Sequence of chain 13.A:
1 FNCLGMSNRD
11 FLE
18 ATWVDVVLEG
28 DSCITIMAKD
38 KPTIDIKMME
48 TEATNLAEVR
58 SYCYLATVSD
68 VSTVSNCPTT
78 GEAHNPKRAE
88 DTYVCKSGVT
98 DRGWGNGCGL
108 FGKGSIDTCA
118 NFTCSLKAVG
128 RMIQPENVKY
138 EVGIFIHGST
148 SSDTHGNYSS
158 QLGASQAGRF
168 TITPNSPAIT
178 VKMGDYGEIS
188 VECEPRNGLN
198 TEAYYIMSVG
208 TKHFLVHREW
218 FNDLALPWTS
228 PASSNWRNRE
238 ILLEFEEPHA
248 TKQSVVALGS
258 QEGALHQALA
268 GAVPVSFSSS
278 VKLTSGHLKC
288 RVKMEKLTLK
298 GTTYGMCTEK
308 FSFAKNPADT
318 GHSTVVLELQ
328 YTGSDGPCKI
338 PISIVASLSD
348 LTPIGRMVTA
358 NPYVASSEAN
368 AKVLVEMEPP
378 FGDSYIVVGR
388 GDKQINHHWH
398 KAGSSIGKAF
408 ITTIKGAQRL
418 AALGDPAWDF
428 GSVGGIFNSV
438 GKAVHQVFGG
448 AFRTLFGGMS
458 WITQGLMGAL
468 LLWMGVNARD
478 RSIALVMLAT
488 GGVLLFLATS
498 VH

This protein binds this small molecule.
Small molecule (SMILES): CC(=O)N[C@@H]1[C@@H](O)[C@H](O)[C@@H](CO)O[C@H]1O

Sequence of chain 46.E:
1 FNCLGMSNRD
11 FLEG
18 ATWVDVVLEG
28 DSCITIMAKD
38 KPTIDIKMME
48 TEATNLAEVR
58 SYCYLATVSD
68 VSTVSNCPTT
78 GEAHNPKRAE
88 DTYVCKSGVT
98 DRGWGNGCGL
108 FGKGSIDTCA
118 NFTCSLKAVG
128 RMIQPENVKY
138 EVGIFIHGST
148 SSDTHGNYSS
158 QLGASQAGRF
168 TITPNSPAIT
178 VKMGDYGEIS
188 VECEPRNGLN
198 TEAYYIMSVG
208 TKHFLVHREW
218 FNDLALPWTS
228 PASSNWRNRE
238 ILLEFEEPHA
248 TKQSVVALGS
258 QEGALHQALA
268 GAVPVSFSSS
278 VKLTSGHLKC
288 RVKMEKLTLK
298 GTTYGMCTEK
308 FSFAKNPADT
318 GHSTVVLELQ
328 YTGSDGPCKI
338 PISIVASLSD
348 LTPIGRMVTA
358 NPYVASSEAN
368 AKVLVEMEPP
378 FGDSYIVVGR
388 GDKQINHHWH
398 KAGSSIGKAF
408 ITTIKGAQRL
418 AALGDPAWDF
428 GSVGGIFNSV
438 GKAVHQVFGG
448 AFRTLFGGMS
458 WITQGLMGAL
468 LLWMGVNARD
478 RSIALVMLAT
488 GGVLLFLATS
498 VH

Binding-site contacts:
Ligand atom C8 contacts residue ASN118 of chain 46.E at 4.4 Å.
Ligand atom C1 contacts residue THR89 of chain 46.E at 4.4 Å.
Ligand atom C1 contacts residue SER66 of chain 46.E at 4.5 Å.
Ligand atom O7 contacts residue SER66 of chain 46.E at 3.5 Å.
Ligand atom O5 contacts residue PHE119 of chain 46.E at 3.8 Å.
Ligand atom O5 contacts residue THR120 of chain 46.E at 3.4 Å (h-bond).
Ligand atom C5 contacts residue ASN118 of chain 46.E at 3.6 Å.
Ligand atom C2 contacts residue ASN118 of chain 46.E at 2.5 Å.
Ligand atom O5 contacts residue SER66 of chain 46.E at 4.4 Å.
Ligand atom C3 contacts residue ASN118 of chain 46.E at 3.8 Å.
Ligand atom N2 contacts residue TYR90 of chain 46.E at 4.4 Å.
Ligand atom O5 contacts residue THR89 of chain 46.E at 4.3 Å.
Ligand atom C1 contacts residue ASN118 of chain 46.E at 1.4 Å.
Ligand atom C6 contacts residue THR120 of chain 46.E at 3.4 Å.
Ligand atom C7 contacts residue ASN118 of chain 46.E at 3.1 Å.
Ligand atom O6 contacts residue PHE119 of chain 46.E at 4.0 Å.
Ligand atom C5 contacts residue PHE119 of chain 46.E at 4.4 Å (hydrophobic).
Ligand atom C6 contacts residue THR89 of chain 46.E at 4.2 Å.
Ligand atom N2 contacts residue ASN118 of chain 46.E at 2.9 Å (h-bond).
Ligand atom C6 contacts residue PHE119 of chain 46.E at 3.8 Å (hydrophobic).
Ligand atom O4 contacts residue THR300 of chain 13.A at 4.5 Å.
Ligand atom O7 contacts residue ASP67 of chain 46.E at 3.5 Å (salt-bridge).
Ligand atom O5 contacts residue ASN118 of chain 46.E at 2.3 Å (h-bond).
Ligand atom C5 contacts residue THR89 of chain 46.E at 4.2 Å.
Ligand atom O6 contacts residue THR120 of chain 46.E at 2.5 Å (h-bond).
Ligand atom C7 contacts residue ASP67 of chain 46.E at 3.9 Å.
Ligand atom C8 contacts residue TYR90 of chain 46.E at 3.8 Å (hydrophobic).
Ligand atom O7 contacts residue ASN118 of chain 46.E at 3.0 Å (h-bond).
Ligand atom C4 contacts residue ASN118 of chain 46.E at 4.2 Å.
Ligand atom C5 contacts residue THR120 of chain 46.E at 4.0 Å.
Ligand atom C8 contacts residue ASP67 of chain 46.E at 4.0 Å.
Ligand atom C7 contacts residue TYR90 of chain 46.E at 4.1 Å (hydrophobic).